This small molecule binds to this protein.
Small molecule (SMILES): CC(=O)N[C@H]1[C@H](O[C@H]2[C@H](O)[C@@H](NC(C)=O)CO[C@@H]2CO)O[C@H](CO)[C@@H](O)[C@@H]1O

Sequence of chain 1.A:
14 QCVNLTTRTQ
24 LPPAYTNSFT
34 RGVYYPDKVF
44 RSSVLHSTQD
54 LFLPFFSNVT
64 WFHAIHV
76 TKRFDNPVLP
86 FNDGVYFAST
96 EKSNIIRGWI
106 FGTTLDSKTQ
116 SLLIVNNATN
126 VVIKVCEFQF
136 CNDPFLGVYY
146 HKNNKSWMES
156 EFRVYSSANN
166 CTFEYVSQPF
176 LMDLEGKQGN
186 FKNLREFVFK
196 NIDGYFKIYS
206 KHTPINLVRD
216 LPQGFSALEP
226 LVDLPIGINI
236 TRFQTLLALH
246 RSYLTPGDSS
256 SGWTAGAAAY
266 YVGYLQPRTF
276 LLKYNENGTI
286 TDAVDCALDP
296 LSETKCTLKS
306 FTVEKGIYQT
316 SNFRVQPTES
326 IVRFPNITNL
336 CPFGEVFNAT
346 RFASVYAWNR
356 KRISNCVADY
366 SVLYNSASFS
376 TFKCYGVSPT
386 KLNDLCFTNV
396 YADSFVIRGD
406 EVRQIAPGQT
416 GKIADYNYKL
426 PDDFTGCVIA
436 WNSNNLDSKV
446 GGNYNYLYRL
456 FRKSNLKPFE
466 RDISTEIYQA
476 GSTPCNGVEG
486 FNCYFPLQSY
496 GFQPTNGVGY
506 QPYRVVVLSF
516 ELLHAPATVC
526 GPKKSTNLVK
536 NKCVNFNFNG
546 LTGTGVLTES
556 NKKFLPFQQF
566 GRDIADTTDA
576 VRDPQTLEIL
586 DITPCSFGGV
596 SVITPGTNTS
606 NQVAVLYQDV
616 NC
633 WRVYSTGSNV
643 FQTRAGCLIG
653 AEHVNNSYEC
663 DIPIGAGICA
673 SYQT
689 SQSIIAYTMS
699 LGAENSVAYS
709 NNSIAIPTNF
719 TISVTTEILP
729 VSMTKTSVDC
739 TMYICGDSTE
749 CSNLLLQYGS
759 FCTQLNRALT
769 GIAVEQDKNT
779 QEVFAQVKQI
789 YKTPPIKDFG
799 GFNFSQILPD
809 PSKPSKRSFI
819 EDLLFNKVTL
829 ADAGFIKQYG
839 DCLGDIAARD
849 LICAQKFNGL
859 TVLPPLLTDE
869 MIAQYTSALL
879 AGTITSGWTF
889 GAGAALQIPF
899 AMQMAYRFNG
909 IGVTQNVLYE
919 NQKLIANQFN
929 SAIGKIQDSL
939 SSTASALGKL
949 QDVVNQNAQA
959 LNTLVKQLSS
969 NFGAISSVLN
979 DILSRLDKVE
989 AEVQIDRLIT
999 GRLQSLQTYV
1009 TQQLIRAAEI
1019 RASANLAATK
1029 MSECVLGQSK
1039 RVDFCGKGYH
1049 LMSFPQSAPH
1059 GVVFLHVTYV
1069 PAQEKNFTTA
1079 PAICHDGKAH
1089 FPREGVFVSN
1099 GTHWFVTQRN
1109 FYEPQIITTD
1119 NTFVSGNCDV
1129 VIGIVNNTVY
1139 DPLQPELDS

Binding-site contacts:
Ligand atom O6 contacts residue LYS458 of chain 1.A at 3.5 Å.
Ligand atom C1 contacts residue THR108 of chain 1.B at 4.2 Å.
Ligand atom O7 contacts residue ASN234 of chain 1.B at 4.3 Å.
Ligand atom O6 contacts residue SER459 of chain 1.A at 3.4 Å (h-bond).
Ligand atom C8 contacts residue ARG457 of chain 1.A at 3.7 Å.
Ligand atom C6 contacts residue THR108 of chain 1.B at 3.4 Å.
Ligand atom O5 contacts residue ASN234 of chain 1.B at 2.3 Å (h-bond).
Ligand atom O4 contacts residue LYS458 of chain 1.A at 4.2 Å.
Ligand atom C7 contacts residue ASN234 of chain 1.B at 3.8 Å.
Ligand atom C8 contacts residue LYS462 of chain 1.A at 3.8 Å.
Ligand atom C5 contacts residue LYS458 of chain 1.A at 3.9 Å.
Ligand atom C7 contacts residue ARG457 of chain 1.A at 3.4 Å.
Ligand atom O5 contacts residue THR236 of chain 1.B at 3.7 Å.
Ligand atom O3 contacts residue SER459 of chain 1.A at 3.7 Å.
Ligand atom C6 contacts residue LYS458 of chain 1.A at 3.7 Å.
Ligand atom C8 contacts residue GLU465 of chain 1.A at 3.7 Å.
Ligand atom C7 contacts residue ASN460 of chain 1.A at 4.4 Å.
Ligand atom C5 contacts residue THR108 of chain 1.B at 3.9 Å.
Ligand atom C2 contacts residue ASN234 of chain 1.B at 2.4 Å.
Ligand atom C5 contacts residue ASN234 of chain 1.B at 3.6 Å.
Ligand atom N2 contacts residue ARG457 of chain 1.A at 4.5 Å.
Ligand atom C1 contacts residue THR236 of chain 1.B at 4.0 Å.
Ligand atom C8 contacts residue SER459 of chain 1.A at 4.3 Å.
Ligand atom C4 contacts residue ASN234 of chain 1.B at 4.2 Å.
Ligand atom C7 contacts residue SER459 of chain 1.A at 3.8 Å.
Ligand atom O5 contacts residue THR108 of chain 1.B at 3.1 Å (h-bond).
Ligand atom N2 contacts residue ASN234 of chain 1.B at 2.9 Å (h-bond).
Ligand atom C8 contacts residue ASN460 of chain 1.A at 3.6 Å.
Ligand atom C5 contacts residue THR236 of chain 1.B at 3.9 Å.
Ligand atom O7 contacts residue SER459 of chain 1.A at 3.0 Å (h-bond).
Ligand atom O7 contacts residue ASN460 of chain 1.A at 4.2 Å.
Ligand atom O7 contacts residue ARG457 of chain 1.A at 2.7 Å (salt-bridge).
Ligand atom O6 contacts residue THR108 of chain 1.B at 3.0 Å (h-bond).
Ligand atom C6 contacts residue THR236 of chain 1.B at 4.3 Å.
Ligand atom C1 contacts residue ASN234 of chain 1.B at 1.4 Å.
Ligand atom C7 contacts residue GLU465 of chain 1.A at 4.4 Å.
Ligand atom C3 contacts residue ASN234 of chain 1.B at 3.8 Å.

Sequence of chain 1.B:
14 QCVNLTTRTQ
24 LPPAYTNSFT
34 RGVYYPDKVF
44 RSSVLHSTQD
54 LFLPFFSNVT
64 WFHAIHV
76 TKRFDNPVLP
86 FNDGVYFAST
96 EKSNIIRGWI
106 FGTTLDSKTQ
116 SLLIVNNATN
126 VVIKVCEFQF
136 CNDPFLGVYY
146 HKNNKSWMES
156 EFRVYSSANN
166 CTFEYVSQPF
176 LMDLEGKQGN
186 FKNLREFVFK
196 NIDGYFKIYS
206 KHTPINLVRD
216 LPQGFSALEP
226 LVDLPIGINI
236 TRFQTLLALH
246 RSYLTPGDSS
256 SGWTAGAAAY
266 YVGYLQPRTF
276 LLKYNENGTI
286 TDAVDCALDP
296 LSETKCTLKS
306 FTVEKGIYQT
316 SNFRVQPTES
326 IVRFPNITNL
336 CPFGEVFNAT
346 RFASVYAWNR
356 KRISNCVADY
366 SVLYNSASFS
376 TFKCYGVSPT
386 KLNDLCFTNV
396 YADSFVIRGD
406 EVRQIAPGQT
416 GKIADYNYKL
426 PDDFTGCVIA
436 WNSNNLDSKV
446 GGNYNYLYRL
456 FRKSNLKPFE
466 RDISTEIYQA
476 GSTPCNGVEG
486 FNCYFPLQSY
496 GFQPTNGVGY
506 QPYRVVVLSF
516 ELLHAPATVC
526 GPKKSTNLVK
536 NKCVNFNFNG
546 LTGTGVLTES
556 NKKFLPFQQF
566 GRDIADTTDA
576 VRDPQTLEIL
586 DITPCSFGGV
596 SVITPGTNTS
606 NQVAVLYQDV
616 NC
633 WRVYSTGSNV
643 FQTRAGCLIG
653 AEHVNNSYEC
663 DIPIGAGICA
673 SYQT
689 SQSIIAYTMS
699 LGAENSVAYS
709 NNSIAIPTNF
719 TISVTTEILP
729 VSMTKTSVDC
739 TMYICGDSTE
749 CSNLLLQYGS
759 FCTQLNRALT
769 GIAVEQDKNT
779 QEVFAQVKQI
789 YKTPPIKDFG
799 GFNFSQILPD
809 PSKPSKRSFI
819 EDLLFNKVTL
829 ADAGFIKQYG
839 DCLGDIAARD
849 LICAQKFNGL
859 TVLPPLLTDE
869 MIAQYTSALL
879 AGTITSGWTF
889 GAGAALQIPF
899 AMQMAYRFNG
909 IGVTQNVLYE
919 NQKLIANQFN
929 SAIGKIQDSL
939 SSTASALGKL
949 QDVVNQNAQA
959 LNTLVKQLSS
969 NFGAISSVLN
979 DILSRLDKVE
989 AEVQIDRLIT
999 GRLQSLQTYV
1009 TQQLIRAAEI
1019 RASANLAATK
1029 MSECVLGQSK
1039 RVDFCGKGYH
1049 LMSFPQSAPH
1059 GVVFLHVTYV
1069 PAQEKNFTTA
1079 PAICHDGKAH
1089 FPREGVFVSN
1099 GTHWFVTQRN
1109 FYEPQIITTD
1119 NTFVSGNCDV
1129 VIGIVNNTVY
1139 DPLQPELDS